A protein and the small-molecule ligand that binds it are described below.
Small molecule (SMILES): COc1ccc2sc(-c3cncc(NC(C)=O)c3)nc2c1

Sequence of chain 1.C:
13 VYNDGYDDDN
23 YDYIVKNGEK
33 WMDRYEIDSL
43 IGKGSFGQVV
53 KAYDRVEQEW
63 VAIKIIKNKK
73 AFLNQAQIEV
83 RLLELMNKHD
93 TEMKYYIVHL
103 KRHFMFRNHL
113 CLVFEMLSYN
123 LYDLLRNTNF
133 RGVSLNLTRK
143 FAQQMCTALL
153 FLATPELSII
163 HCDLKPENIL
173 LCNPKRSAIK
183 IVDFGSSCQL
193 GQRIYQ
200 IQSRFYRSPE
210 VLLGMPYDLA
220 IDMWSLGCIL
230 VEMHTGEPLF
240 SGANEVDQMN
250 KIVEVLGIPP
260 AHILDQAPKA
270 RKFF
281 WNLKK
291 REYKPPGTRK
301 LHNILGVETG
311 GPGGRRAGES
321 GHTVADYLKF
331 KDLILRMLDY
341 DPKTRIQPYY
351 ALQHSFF

Binding-site contacts:
Ligand atom CAC contacts residue LEU119 of chain 1.C at 3.9 Å (hydrophobic).
Ligand atom CAA contacts residue SER120 of chain 1.C at 3.3 Å.
Ligand atom CAU contacts residue VAL51 of chain 1.C at 3.9 Å (hydrophobic).
Ligand atom CAH contacts residue VAL184 of chain 1.C at 3.5 Å (hydrophobic).
Ligand atom CAE contacts residue LEU119 of chain 1.C at 3.9 Å (hydrophobic).
Ligand atom OAB contacts residue LEU119 of chain 1.C at 3.2 Å (h-bond).
Ligand atom SAG contacts residue VAL184 of chain 1.C at 3.4 Å.
Ligand atom CAF contacts residue LEU172 of chain 1.C at 3.7 Å (hydrophobic).
Ligand atom CAE contacts residue LEU172 of chain 1.C at 3.7 Å (hydrophobic).
Ligand atom CAS contacts residue ASN170 of chain 1.C at 3.2 Å.
Ligand atom CAO contacts residue LYS66 of chain 1.C at 3.3 Å.
Ligand atom NAN contacts residue GLU81 of chain 1.C at 3.9 Å.
Ligand atom CAD contacts residue LEU119 of chain 1.C at 3.2 Å (hydrophobic).
Ligand atom CAK contacts residue ILE43 of chain 1.C at 4.0 Å (hydrophobic).
Ligand atom OAT contacts residue PHE48 of chain 1.C at 3.6 Å.
Ligand atom NAQ contacts residue PHE48 of chain 1.C at 3.2 Å.
Ligand atom CAP contacts residue PHE48 of chain 1.C at 4.0 Å (hydrophobic).
Ligand atom CAO contacts residue ASP185 of chain 1.C at 3.4 Å.
Ligand atom CAD contacts residue LEU172 of chain 1.C at 3.6 Å (hydrophobic).
Ligand atom CAE contacts residue ALA64 of chain 1.C at 3.4 Å (hydrophobic).
Ligand atom CAK contacts residue LEU172 of chain 1.C at 3.5 Å (hydrophobic).
Ligand atom CAR contacts residue ASP185 of chain 1.C at 3.4 Å.
Ligand atom CAE contacts residue GLU117 of chain 1.C at 3.3 Å.
Ligand atom CAJ contacts residue LEU172 of chain 1.C at 3.6 Å (hydrophobic).
Ligand atom NAQ contacts residue ASP185 of chain 1.C at 3.7 Å.
Ligand atom CAL contacts residue VAL184 of chain 1.C at 3.5 Å (hydrophobic).
Ligand atom CAD contacts residue ALA64 of chain 1.C at 3.8 Å (hydrophobic).
Ligand atom CAP contacts residue ASP185 of chain 1.C at 4.0 Å.
Ligand atom CAR contacts residue PHE48 of chain 1.C at 3.9 Å (hydrophobic).
Ligand atom OAT contacts residue ASP185 of chain 1.C at 3.9 Å.
Ligand atom NAN contacts residue LYS66 of chain 1.C at 3.3 Å (salt-bridge).
Ligand atom CAD contacts residue MET118 of chain 1.C at 4.0 Å (hydrophobic).
Ligand atom CAM contacts residue VAL184 of chain 1.C at 3.3 Å (hydrophobic).
Ligand atom OAB contacts residue MET118 of chain 1.C at 3.9 Å.
Ligand atom CAS contacts residue ASP185 of chain 1.C at 3.5 Å.
Ligand atom CAD contacts residue GLU117 of chain 1.C at 3.9 Å.
Ligand atom CAF contacts residue ALA64 of chain 1.C at 3.6 Å (hydrophobic).
Ligand atom CAC contacts residue LEU172 of chain 1.C at 3.5 Å (hydrophobic).
Ligand atom OAB contacts residue SER120 of chain 1.C at 3.4 Å (h-bond).
Ligand atom NAN contacts residue ASP185 of chain 1.C at 3.7 Å.